Binding-site contacts:
Ligand atom CE2 contacts residue LYS66 of chain 1.D at 3.5 Å.
Ligand atom N contacts residue LYS66 of chain 1.D at 3.5 Å (salt-bridge).
Ligand atom CD2 contacts residue THR163 of chain 1.D at 3.4 Å.
Ligand atom CA contacts residue TYR7 of chain 1.D at 3.5 Å (hydrophobic).
Ligand atom O contacts residue THR73 of chain 1.D at 2.9 Å (h-bond).
Ligand atom N contacts residue TYR7 of chain 1.D at 2.6 Å (h-bond).
Ligand atom O contacts residue LYS66 of chain 1.D at 2.6 Å (salt-bridge).
Ligand atom CE1 contacts residue GLU63 of chain 1.D at 3.3 Å.
Ligand atom CD2 contacts residue TYR159 of chain 1.D at 3.4 Å (hydrophobic).
Ligand atom CZ contacts residue LYS66 of chain 1.D at 3.4 Å.
Ligand atom N contacts residue TYR171 of chain 1.D at 2.9 Å (h-bond).
Ligand atom O contacts residue LYS146 of chain 1.D at 3.4 Å (salt-bridge).
Ligand atom CG2 contacts residue THR143 of chain 1.D at 3.1 Å.
Ligand atom CE1 contacts residue TRP167 of chain 1.D at 3.4 Å (hydrophobic).
Ligand atom N contacts residue MET5 of chain 1.D at 3.5 Å.
Ligand atom O contacts residue TYR159 of chain 1.D at 2.5 Å (h-bond).
Ligand atom N contacts residue ASP77 of chain 1.D at 3.1 Å (salt-bridge).
Ligand atom CB contacts residue TRP167 of chain 1.D at 3.5 Å (hydrophobic).
Ligand atom CD1 contacts residue TRP167 of chain 1.D at 3.4 Å (hydrophobic).
Ligand atom O contacts residue TRP147 of chain 1.D at 2.8 Å (h-bond).
Ligand atom O contacts residue HIS70 of chain 1.D at 3.4 Å.
Ligand atom O contacts residue TYR84 of chain 1.D at 3.2 Å (h-bond).
Ligand atom CE1 contacts residue LYS66 of chain 1.D at 3.5 Å.
Ligand atom N contacts residue TYR99 of chain 1.D at 3.3 Å (h-bond).
Ligand atom C contacts residue LYS146 of chain 1.D at 3.3 Å.
Ligand atom N contacts residue GLU63 of chain 1.D at 3.1 Å (salt-bridge).
Ligand atom OXT contacts residue LYS146 of chain 1.D at 2.5 Å (salt-bridge).
Ligand atom CB contacts residue TYR171 of chain 1.D at 3.4 Å (hydrophobic).
Ligand atom CA contacts residue TYR171 of chain 1.D at 3.4 Å (hydrophobic).
Ligand atom CD1 contacts residue VAL67 of chain 1.D at 3.5 Å (hydrophobic).
Ligand atom CG1 contacts residue ASP77 of chain 1.D at 3.2 Å.
Ligand atom CD1 contacts residue GLU63 of chain 1.D at 3.1 Å.
Ligand atom CE2 contacts residue THR163 of chain 1.D at 3.4 Å.
Ligand atom O contacts residue THR143 of chain 1.D at 3.0 Å (h-bond).
Ligand atom CD2 contacts residue TYR7 of chain 1.D at 3.2 Å (hydrophobic).
Ligand atom CD1 contacts residue ARG97 of chain 1.D at 3.2 Å.
Ligand atom O contacts residue GOL1 of chain 1.XA at 3.3 Å (h-bond).
Ligand atom C contacts residue LYS66 of chain 1.D at 3.5 Å.
Ligand atom CG contacts residue GOL1 of chain 1.XA at 3.4 Å.
Ligand atom CG2 contacts residue TYR123 of chain 1.D at 3.3 Å (hydrophobic).

Sequence of chain 1.D:
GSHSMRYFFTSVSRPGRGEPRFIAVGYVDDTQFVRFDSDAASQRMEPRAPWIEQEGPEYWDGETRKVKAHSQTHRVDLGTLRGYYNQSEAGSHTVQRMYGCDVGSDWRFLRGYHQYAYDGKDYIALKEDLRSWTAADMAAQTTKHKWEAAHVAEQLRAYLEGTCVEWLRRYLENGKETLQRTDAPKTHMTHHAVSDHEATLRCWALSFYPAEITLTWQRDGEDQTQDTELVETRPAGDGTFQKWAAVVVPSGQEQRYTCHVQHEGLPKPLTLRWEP

The small molecule below binds the protein below.
Small molecule (SMILES): CC[C@H](C)[C@H](NC(=O)[C@H](CC1=c2ccccc2=NC1)NC(=O)[C@H](CCSC)NC(=O)[C@H](CC(C)C)NC(=O)[C@H](CC(C)C)NC(=O)[C@@H](N)Cc1ccc(O)cc1)C(=O)N[C@H](C(=O)N[C@@H](CCC(N)=O)C(=O)N[C@H](C(=O)O)C(C)C)[C@@H](C)O